Binding-site contacts:
Ligand atom O11 contacts residue HIS328 of chain 1.A at 3.5 Å (h-bond).
Ligand atom C03 contacts residue THR289 of chain 1.A at 4.0 Å.
Ligand atom C09 contacts residue VAL327 of chain 1.A at 3.9 Å (hydrophobic).
Ligand atom O11 contacts residue VAL327 of chain 1.A at 4.3 Å.
Ligand atom C05 contacts residue HIS328 of chain 1.A at 4.2 Å.
Ligand atom C02 contacts residue THR289 of chain 1.A at 4.0 Å.
Ligand atom O15 contacts residue VAL327 of chain 1.A at 4.0 Å.
Ligand atom O08 contacts residue VAL327 of chain 1.A at 3.9 Å.
Ligand atom O14 contacts residue VAL327 of chain 1.A at 4.3 Å.
Ligand atom C07 contacts residue HIS328 of chain 1.A at 4.0 Å.
Ligand atom C04 contacts residue HIS328 of chain 1.A at 3.4 Å.
Ligand atom C03 contacts residue PRO261 of chain 1.A at 4.4 Å (hydrophobic).
Ligand atom C03 contacts residue HIS328 of chain 1.A at 4.2 Å.
Ligand atom C07 contacts residue VAL327 of chain 1.A at 3.9 Å (hydrophobic).

Sequence of chain 1.A:
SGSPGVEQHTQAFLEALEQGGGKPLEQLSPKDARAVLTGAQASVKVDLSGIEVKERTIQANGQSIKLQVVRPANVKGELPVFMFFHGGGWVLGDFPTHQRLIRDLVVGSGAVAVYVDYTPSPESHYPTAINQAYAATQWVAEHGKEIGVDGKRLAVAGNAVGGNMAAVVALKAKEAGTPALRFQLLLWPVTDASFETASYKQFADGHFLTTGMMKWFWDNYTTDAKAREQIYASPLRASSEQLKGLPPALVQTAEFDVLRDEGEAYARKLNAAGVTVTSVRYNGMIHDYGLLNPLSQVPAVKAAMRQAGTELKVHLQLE

This protein binds this small molecule.
Small molecule (SMILES): CC(=O)O[C@H](C(=O)O)c1ccccc1Cl